Binding-site contacts:
Ligand atom O4 contacts residue ASN48 of chain 1.A at 3.2 Å (h-bond).
Ligand atom C6 contacts residue TRP46 of chain 1.A at 3.8 Å (hydrophobic).
Ligand atom N3 contacts residue TRP54 of chain 1.A at 3.4 Å.
Ligand atom O1P contacts residue HIS96 of chain 1.A at 2.4 Å (h-bond).
Ligand atom P contacts residue HIS43 of chain 1.A at 4.1 Å.
Ligand atom O2P contacts residue LYS100 of chain 1.A at 3.0 Å (salt-bridge).
Ligand atom N1 contacts residue TRP54 of chain 1.A at 4.1 Å.
Ligand atom O4 contacts residue TYR12 of chain 1.A at 3.9 Å.
Ligand atom C2 contacts residue TRP46 of chain 1.A at 4.0 Å (hydrophobic).
Ligand atom O2 contacts residue TRP54 of chain 1.A at 3.5 Å (h-bond).
Ligand atom O3P contacts residue HIS43 of chain 1.A at 2.9 Å (h-bond).
Ligand atom O3P contacts residue HIS101 of chain 1.A at 4.0 Å.
Ligand atom O4 contacts residue TRP46 of chain 1.A at 3.8 Å.
Ligand atom C1' contacts residue LYS100 of chain 1.A at 4.0 Å.
Ligand atom O3P contacts residue TRP46 of chain 1.A at 3.7 Å.
Ligand atom O3P contacts residue GLU97 of chain 1.A at 2.6 Å (salt-bridge).
Ligand atom P contacts residue HIS96 of chain 1.A at 3.8 Å.
Ligand atom C4 contacts residue TRP54 of chain 1.A at 3.6 Å (hydrophobic).
Ligand atom O2P contacts residue GLU97 of chain 1.A at 4.1 Å.
Ligand atom P contacts residue LYS100 of chain 1.A at 3.5 Å.
Ligand atom O2P contacts residue HIS101 of chain 1.A at 2.5 Å (h-bond).
Ligand atom O2 contacts residue HIS101 of chain 1.A at 2.8 Å.
Ligand atom C5 contacts residue TRP54 of chain 1.A at 3.9 Å (hydrophobic).
Ligand atom C4 contacts residue TRP46 of chain 1.A at 3.6 Å (hydrophobic).
Ligand atom O2' contacts residue LYS100 of chain 1.A at 4.0 Å.
Ligand atom C2' contacts residue TRP46 of chain 1.A at 3.5 Å (hydrophobic).
Ligand atom O1P contacts residue GLU97 of chain 1.A at 3.2 Å (salt-bridge).
Ligand atom C2 contacts residue TRP54 of chain 1.A at 3.6 Å (hydrophobic).
Ligand atom O3' contacts residue HIS43 of chain 1.A at 3.2 Å.
Ligand atom C5 contacts residue TRP46 of chain 1.A at 3.7 Å (hydrophobic).
Ligand atom C3' contacts residue TRP46 of chain 1.A at 3.8 Å (hydrophobic).
Ligand atom P contacts residue GLU97 of chain 1.A at 3.6 Å.
Ligand atom O2 contacts residue LYS100 of chain 1.A at 3.8 Å.
Ligand atom O1P contacts residue LYS100 of chain 1.A at 3.6 Å.
Ligand atom P contacts residue HIS101 of chain 1.A at 3.9 Å.
Ligand atom O4 contacts residue TRP54 of chain 1.A at 3.5 Å.
Ligand atom C2 contacts residue HIS101 of chain 1.A at 3.8 Å.
Ligand atom N1 contacts residue TRP46 of chain 1.A at 3.9 Å.
Ligand atom N3 contacts residue TRP46 of chain 1.A at 3.5 Å.
Ligand atom O2' contacts residue HIS43 of chain 1.A at 4.0 Å.

Sequence of chain 1.A:
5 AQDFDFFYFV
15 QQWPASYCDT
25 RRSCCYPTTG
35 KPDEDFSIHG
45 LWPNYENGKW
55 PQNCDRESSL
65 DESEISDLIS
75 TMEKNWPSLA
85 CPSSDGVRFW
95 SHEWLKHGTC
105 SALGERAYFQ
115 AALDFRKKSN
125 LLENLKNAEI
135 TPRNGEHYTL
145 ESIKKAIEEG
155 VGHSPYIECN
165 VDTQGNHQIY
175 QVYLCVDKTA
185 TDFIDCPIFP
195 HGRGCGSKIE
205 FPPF

This small molecule binds to this protein.
Small molecule (SMILES): O=c1ccn([C@@H]2O[C@H](CO)[C@@H](O)[C@H]2OP(=O)(O)O)c(=O)[nH]1